A protein and the small-molecule ligand that binds it are described below.
Small molecule (SMILES): C[N+](C)(C)CCCC(=O)O

Sequence of chain 2.D:
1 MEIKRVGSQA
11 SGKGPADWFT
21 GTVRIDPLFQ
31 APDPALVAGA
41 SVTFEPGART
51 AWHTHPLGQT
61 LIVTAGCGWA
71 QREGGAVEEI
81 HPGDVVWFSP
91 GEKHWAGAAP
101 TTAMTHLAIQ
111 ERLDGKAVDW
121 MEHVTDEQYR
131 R

Binding-site contacts:
Ligand atom O4 contacts residue ALA96 of chain 2.D at 4.4 Å.
Ligand atom O4 contacts residue MN1 of chain 2.Q at 3.4 Å.
Ligand atom C9 contacts residue ALA40 of chain 2.D at 4.3 Å (hydrophobic).
Ligand atom O4 contacts residue LEU61 of chain 2.D at 4.1 Å.
Ligand atom O4 contacts residue GLN59 of chain 2.D at 4.0 Å.
Ligand atom C6 contacts residue HIS106 of chain 2.D at 3.9 Å.
Ligand atom C2 contacts residue PHE19 of chain 2.D at 4.4 Å (hydrophobic).
Ligand atom O7 contacts residue HIS55 of chain 2.D at 3.3 Å (h-bond).
Ligand atom O7 contacts residue GLN59 of chain 2.D at 2.6 Å (h-bond).
Ligand atom O7 contacts residue MN1 of chain 2.Q at 2.3 Å.
Ligand atom C5 contacts residue MN1 of chain 2.Q at 3.2 Å.
Ligand atom C6 contacts residue GLN59 of chain 2.D at 4.1 Å.
Ligand atom C5 contacts residue ALA108 of chain 2.D at 4.5 Å (hydrophobic).
Ligand atom O4 contacts residue HIS106 of chain 2.D at 3.3 Å.
Ligand atom C5 contacts residue HIS106 of chain 2.D at 3.9 Å.
Ligand atom C5 contacts residue THR50 of chain 2.D at 4.2 Å.
Ligand atom C5 contacts residue HIS53 of chain 2.D at 3.9 Å.
Ligand atom C2 contacts residue VAL42 of chain 2.D at 4.1 Å (hydrophobic).
Ligand atom C8 contacts residue VAL118 of chain 2.D at 4.5 Å (hydrophobic).
Ligand atom C10 contacts residue ILE25 of chain 2.D at 4.3 Å (hydrophobic).
Ligand atom C6 contacts residue VAL42 of chain 2.D at 4.1 Å (hydrophobic).
Ligand atom O4 contacts residue HIS53 of chain 2.D at 4.2 Å.
Ligand atom C9 contacts residue ALA108 of chain 2.D at 4.3 Å (hydrophobic).
Ligand atom O4 contacts residue THR50 of chain 2.D at 3.8 Å.
Ligand atom C5 contacts residue GLN59 of chain 2.D at 3.4 Å.
Ligand atom C6 contacts residue ALA108 of chain 2.D at 4.2 Å (hydrophobic).
Ligand atom C8 contacts residue TRP120 of chain 2.D at 4.4 Å (hydrophobic).
Ligand atom C9 contacts residue GLN110 of chain 2.D at 3.6 Å.
Ligand atom C6 contacts residue THR50 of chain 2.D at 4.4 Å.
Ligand atom O7 contacts residue HIS53 of chain 2.D at 3.1 Å (h-bond).
Ligand atom C3 contacts residue GLN59 of chain 2.D at 4.2 Å.